Binding-site contacts:
Ligand atom F1 contacts residue PHE186 of chain 12.A at 3.3 Å.
Ligand atom N3A contacts residue PHE186 of chain 12.A at 3.1 Å.
Ligand atom CM2 contacts residue TYR128 of chain 12.A at 3.4 Å (hydrophobic).
Ligand atom O1A contacts residue ALA24 of chain 12.C at 3.4 Å.
Ligand atom C1C contacts residue TYR128 of chain 12.A at 3.3 Å (hydrophobic).
Ligand atom C5B contacts residue TYR152 of chain 12.A at 3.4 Å (hydrophobic).
Ligand atom C2A contacts residue PHE186 of chain 12.A at 3.3 Å (hydrophobic).
Ligand atom C3A contacts residue PHE186 of chain 12.A at 3.1 Å (hydrophobic).
Ligand atom C3 contacts residue LEU106 of chain 12.A at 3.4 Å (hydrophobic).
Ligand atom F1 contacts residue MET224 of chain 12.A at 3.7 Å.
Ligand atom N1A contacts residue ALA24 of chain 12.C at 3.3 Å.
Ligand atom C2C contacts residue TYR128 of chain 12.A at 3.2 Å (hydrophobic).
Ligand atom F3 contacts residue SER175 of chain 12.A at 2.8 Å.
Ligand atom N1A contacts residue PHE186 of chain 12.A at 3.5 Å.
Ligand atom CM4 contacts residue PHE186 of chain 12.A at 3.5 Å (hydrophobic).
Ligand atom F3 contacts residue ALA150 of chain 12.A at 3.0 Å.
Ligand atom C3B contacts residue MET224 of chain 12.A at 3.6 Å (hydrophobic).
Ligand atom F2 contacts residue VAL176 of chain 12.A at 2.7 Å.
Ligand atom CM4 contacts residue VAL176 of chain 12.A at 3.7 Å (hydrophobic).
Ligand atom F3 contacts residue TYR152 of chain 12.A at 3.6 Å.
Ligand atom F3 contacts residue PRO174 of chain 12.A at 3.1 Å.
Ligand atom C4 contacts residue LEU106 of chain 12.A at 3.3 Å (hydrophobic).
Ligand atom C4 contacts residue TYR197 of chain 12.A at 3.7 Å (hydrophobic).
Ligand atom C1C contacts residue TYR197 of chain 12.A at 3.7 Å (hydrophobic).
Ligand atom O1A contacts residue PRO174 of chain 12.A at 3.4 Å.
Ligand atom C4B contacts residue TYR152 of chain 12.A at 3.6 Å (hydrophobic).
Ligand atom C6B contacts residue TYR152 of chain 12.A at 3.6 Å (hydrophobic).
Ligand atom F2 contacts residue PHE186 of chain 12.A at 3.1 Å.
Ligand atom N1A contacts residue PRO174 of chain 12.A at 3.5 Å.
Ligand atom CM4 contacts residue ALA150 of chain 12.A at 3.7 Å (hydrophobic).
Ligand atom CM3 contacts residue ASN219 of chain 12.A at 3.5 Å.
Ligand atom F3 contacts residue VAL176 of chain 12.A at 3.6 Å.
Ligand atom CM2 contacts residue MET224 of chain 12.A at 3.5 Å (hydrophobic).
Ligand atom CM6 contacts residue TYR152 of chain 12.A at 3.4 Å (hydrophobic).
Ligand atom C3C contacts residue TYR128 of chain 12.A at 3.1 Å (hydrophobic).
Ligand atom O1 contacts residue MET221 of chain 12.A at 3.7 Å.
Ligand atom CM6 contacts residue VAL191 of chain 12.A at 3.7 Å (hydrophobic).
Ligand atom C2A contacts residue TYR152 of chain 12.A at 3.5 Å (hydrophobic).
Ligand atom O1A contacts residue PHE186 of chain 12.A at 3.4 Å.
Ligand atom N3A contacts residue TYR152 of chain 12.A at 3.5 Å.

Sequence of chain 12.A:
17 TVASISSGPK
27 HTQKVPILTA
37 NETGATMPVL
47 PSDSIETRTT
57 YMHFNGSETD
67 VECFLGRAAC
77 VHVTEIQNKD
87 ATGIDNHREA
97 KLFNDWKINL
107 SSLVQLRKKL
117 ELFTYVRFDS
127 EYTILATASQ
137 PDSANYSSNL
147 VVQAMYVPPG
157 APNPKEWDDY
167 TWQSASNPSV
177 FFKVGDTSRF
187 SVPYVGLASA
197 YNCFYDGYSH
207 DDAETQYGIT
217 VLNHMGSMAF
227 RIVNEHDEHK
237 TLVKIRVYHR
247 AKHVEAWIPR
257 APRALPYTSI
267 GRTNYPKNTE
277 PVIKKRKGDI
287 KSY

Sequence of chain 12.C:
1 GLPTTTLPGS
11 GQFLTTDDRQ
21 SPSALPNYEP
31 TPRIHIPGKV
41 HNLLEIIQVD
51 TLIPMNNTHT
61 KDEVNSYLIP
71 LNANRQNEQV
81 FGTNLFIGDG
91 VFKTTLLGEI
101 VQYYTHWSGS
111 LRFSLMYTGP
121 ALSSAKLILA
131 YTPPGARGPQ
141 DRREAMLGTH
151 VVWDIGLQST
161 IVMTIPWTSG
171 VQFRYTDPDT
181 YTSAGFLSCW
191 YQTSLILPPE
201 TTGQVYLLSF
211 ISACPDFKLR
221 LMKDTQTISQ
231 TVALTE

A protein and the small-molecule ligand that binds it are described below.
Small molecule (SMILES): Cc1cc(CCCOc2c(C)cc(-c3noc(C(F)(F)F)n3)cc2C)on1

Sequence of chain 13.C:
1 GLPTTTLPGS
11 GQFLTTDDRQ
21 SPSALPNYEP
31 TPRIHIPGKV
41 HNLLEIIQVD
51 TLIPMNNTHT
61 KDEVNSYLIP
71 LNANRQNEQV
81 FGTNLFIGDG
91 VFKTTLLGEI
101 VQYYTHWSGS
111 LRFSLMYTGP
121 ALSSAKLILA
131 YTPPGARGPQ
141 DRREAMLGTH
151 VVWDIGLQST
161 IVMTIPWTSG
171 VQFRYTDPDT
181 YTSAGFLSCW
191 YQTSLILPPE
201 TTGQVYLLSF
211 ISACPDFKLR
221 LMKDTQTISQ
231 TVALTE